Binding-site contacts:
Ligand atom C2 contacts residue ALA158 of chain 6.F at 3.7 Å (hydrophobic).
Ligand atom C6 contacts residue LEU62 of chain 6.F at 3.5 Å (hydrophobic).
Ligand atom O4 contacts residue HIS155 of chain 6.F at 3.5 Å (h-bond).
Ligand atom C4 contacts residue LYS156 of chain 6.F at 4.0 Å.
Ligand atom O6A contacts residue HIS155 of chain 6.F at 3.8 Å.
Ligand atom O6A contacts residue LEU62 of chain 6.F at 3.4 Å.
Ligand atom O6B contacts residue HIS94 of chain 6.F at 4.0 Å.
Ligand atom C5 contacts residue HIS155 of chain 6.F at 4.0 Å.
Ligand atom O6A contacts residue HIS94 of chain 6.F at 3.2 Å (h-bond).
Ligand atom O6B contacts residue LEU62 of chain 6.F at 4.0 Å.
Ligand atom O5 contacts residue HIS155 of chain 6.F at 3.6 Å.
Ligand atom C3 contacts residue ARG157 of chain 6.F at 3.7 Å.
Ligand atom OAF contacts residue ALA158 of chain 6.F at 3.3 Å.
Ligand atom C6 contacts residue HIS155 of chain 6.F at 3.4 Å.
Ligand atom O5 contacts residue ARG157 of chain 6.F at 3.8 Å.
Ligand atom O4 contacts residue SER93 of chain 6.F at 3.0 Å (h-bond).
Ligand atom OBI contacts residue LYS156 of chain 6.F at 4.0 Å.
Ligand atom OAH contacts residue THR4 of chain 6.F at 3.7 Å.
Ligand atom C3 contacts residue LYS156 of chain 6.F at 4.0 Å.
Ligand atom OAF contacts residue THR4 of chain 6.F at 2.9 Å (h-bond).
Ligand atom OAF contacts residue ARG157 of chain 6.F at 2.8 Å (salt-bridge).
Ligand atom SAG contacts residue THR4 of chain 6.F at 3.9 Å.
Ligand atom O5B contacts residue LYS156 of chain 6.F at 3.3 Å.
Ligand atom O6B contacts residue LYS156 of chain 6.F at 3.3 Å.
Ligand atom O3 contacts residue LYS156 of chain 6.F at 3.0 Å.
Ligand atom O4 contacts residue LYS156 of chain 6.F at 3.5 Å.
Ligand atom O5 contacts residue LYS156 of chain 6.F at 3.4 Å.
Ligand atom O6B contacts residue HIS155 of chain 6.F at 3.3 Å (h-bond).
Ligand atom O3 contacts residue ALA158 of chain 6.F at 3.0 Å (h-bond).
Ligand atom O3 contacts residue ARG157 of chain 6.F at 3.3 Å (salt-bridge).
Ligand atom C5 contacts residue LEU62 of chain 6.F at 3.8 Å (hydrophobic).
Ligand atom O6A contacts residue SER93 of chain 6.F at 3.2 Å.
Ligand atom SAG contacts residue ARG157 of chain 6.F at 3.6 Å (salt-bridge).
Ligand atom OAH contacts residue ARG157 of chain 6.F at 3.1 Å (salt-bridge).
Ligand atom C6 contacts residue SER93 of chain 6.F at 4.0 Å.
Ligand atom C6 contacts residue HIS94 of chain 6.F at 3.9 Å.
Ligand atom C3 contacts residue ALA158 of chain 6.F at 4.0 Å (hydrophobic).
Ligand atom OAH contacts residue ASP3 of chain 6.F at 4.0 Å.
Ligand atom O6B contacts residue ARG157 of chain 6.F at 3.3 Å (salt-bridge).
Ligand atom OAH contacts residue LEU2 of chain 6.F at 2.8 Å (h-bond).

Sequence of chain 6.F:
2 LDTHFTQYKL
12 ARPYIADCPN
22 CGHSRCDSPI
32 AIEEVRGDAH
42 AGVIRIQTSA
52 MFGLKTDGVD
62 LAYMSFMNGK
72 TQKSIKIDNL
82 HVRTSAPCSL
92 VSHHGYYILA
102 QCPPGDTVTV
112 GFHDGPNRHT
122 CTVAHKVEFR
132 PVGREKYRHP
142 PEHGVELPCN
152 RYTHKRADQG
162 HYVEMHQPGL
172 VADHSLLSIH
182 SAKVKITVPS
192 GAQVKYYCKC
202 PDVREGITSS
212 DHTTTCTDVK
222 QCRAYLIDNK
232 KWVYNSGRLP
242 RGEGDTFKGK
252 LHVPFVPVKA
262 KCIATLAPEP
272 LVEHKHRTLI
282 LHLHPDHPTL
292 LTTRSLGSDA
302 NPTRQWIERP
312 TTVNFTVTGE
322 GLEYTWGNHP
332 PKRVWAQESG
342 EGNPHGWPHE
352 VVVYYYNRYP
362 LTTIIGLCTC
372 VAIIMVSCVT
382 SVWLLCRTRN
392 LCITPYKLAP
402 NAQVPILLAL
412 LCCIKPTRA

This small molecule binds to this protein.
Small molecule (SMILES): O=C(O)[C@@H]1O[C@H](O[C@H]2[C@@H](OS(=O)(=O)O)O[C@@H](O)[C@H](NS(=O)(=O)O)[C@H]2O)[C@@H](OS(=O)(=O)O)[C@H](O)[C@@H]1O